This small molecule binds to this protein.
Small molecule (SMILES): N=C(N)c1ccc([C@H]2[C@H]3C(=O)N(Cc4ccc5c(c4)OCO5)[C@H](C4CC4)[C@H]3[C@@H]3CCCN32)cc1

Sequence of chain 1.A:
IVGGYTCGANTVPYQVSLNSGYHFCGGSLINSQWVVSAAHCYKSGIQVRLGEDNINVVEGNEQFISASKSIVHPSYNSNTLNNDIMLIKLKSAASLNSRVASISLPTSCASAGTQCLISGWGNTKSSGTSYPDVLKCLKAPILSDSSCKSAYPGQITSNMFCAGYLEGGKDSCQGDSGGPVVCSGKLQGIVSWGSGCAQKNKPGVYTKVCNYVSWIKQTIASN

Binding-site contacts:
Ligand atom O21 contacts residue GLY194 of chain 1.A at 3.3 Å (h-bond).
Ligand atom C3 contacts residue GLY194 of chain 1.A at 3.9 Å.
Ligand atom O27 contacts residue LEU81 of chain 1.A at 3.2 Å.
Ligand atom N1 contacts residue GLY196 of chain 1.A at 2.8 Å (h-bond).
Ligand atom C4 contacts residue TRP193 of chain 1.A at 3.7 Å (hydrophobic).
Ligand atom N2 contacts residue GLY204 of chain 1.A at 3.7 Å.
Ligand atom C31 contacts residue TRP193 of chain 1.A at 3.3 Å (hydrophobic).
Ligand atom N1 contacts residue ASP171 of chain 1.A at 2.7 Å (salt-bridge).
Ligand atom C3 contacts residue GLY196 of chain 1.A at 3.8 Å.
Ligand atom O21 contacts residue TRP193 of chain 1.A at 3.2 Å.
Ligand atom N1 contacts residue SER172 of chain 1.A at 3.4 Å (h-bond).
Ligand atom N2 contacts residue SER172 of chain 1.A at 2.9 Å (h-bond).
Ligand atom C20 contacts residue TRP193 of chain 1.A at 3.6 Å (hydrophobic).
Ligand atom N1 contacts residue GLY194 of chain 1.A at 3.9 Å.
Ligand atom C22 contacts residue SER192 of chain 1.A at 3.2 Å.
Ligand atom O29 contacts residue GLN155 of chain 1.A at 3.4 Å (h-bond).
Ligand atom O27 contacts residue ASN79 of chain 1.A at 3.4 Å (h-bond).
Ligand atom C28 contacts residue ASN79 of chain 1.A at 3.6 Å.
Ligand atom C28 contacts residue THR80 of chain 1.A at 3.3 Å.
Ligand atom C9 contacts residue GLY196 of chain 1.A at 3.4 Å.
Ligand atom C16 contacts residue HIS40 of chain 1.A at 3.7 Å.
Ligand atom C10 contacts residue SER177 of chain 1.A at 3.8 Å.
Ligand atom C6 contacts residue SER192 of chain 1.A at 3.5 Å.
Ligand atom C3 contacts residue SER172 of chain 1.A at 3.3 Å.
Ligand atom C32 contacts residue GLY194 of chain 1.A at 3.8 Å.
Ligand atom C12 contacts residue GLN174 of chain 1.A at 3.7 Å.
Ligand atom O29 contacts residue TRP193 of chain 1.A at 3.7 Å.
Ligand atom C5 contacts residue TRP193 of chain 1.A at 3.7 Å (hydrophobic).
Ligand atom C6 contacts residue TRP193 of chain 1.A at 3.6 Å (hydrophobic).
Ligand atom N2 contacts residue ASP171 of chain 1.A at 3.0 Å (salt-bridge).
Ligand atom C10 contacts residue SER192 of chain 1.A at 3.8 Å.
Ligand atom C9 contacts residue GLY194 of chain 1.A at 3.7 Å.
Ligand atom O27 contacts residue THR80 of chain 1.A at 3.6 Å.
Ligand atom C30 contacts residue TRP193 of chain 1.A at 3.5 Å (hydrophobic).
Ligand atom C26 contacts residue LEU81 of chain 1.A at 3.8 Å (hydrophobic).
Ligand atom C13 contacts residue GLN174 of chain 1.A at 3.4 Å.
Ligand atom C3 contacts residue ASP171 of chain 1.A at 3.7 Å.
Ligand atom C18 contacts residue LEU81 of chain 1.A at 3.7 Å (hydrophobic).
Ligand atom N1 contacts residue CYS197 of chain 1.A at 3.8 Å.
Ligand atom C4 contacts residue GLY194 of chain 1.A at 3.7 Å.